Binding-site contacts:
Ligand atom O5 contacts residue FDA1 of chain 1.I at 4.1 Å.
Ligand atom C4 contacts residue ASP452 of chain 1.B at 3.2 Å.
Ligand atom C2 contacts residue HIS548 of chain 1.B at 3.4 Å.
Ligand atom F3 contacts residue ASP452 of chain 1.B at 3.9 Å.
Ligand atom O6 contacts residue TYR456 of chain 1.B at 2.4 Å (h-bond).
Ligand atom C3 contacts residue PHE474 of chain 1.B at 3.8 Å (hydrophobic).
Ligand atom C2 contacts residue ASN593 of chain 1.B at 4.0 Å.
Ligand atom C5 contacts residue ASP452 of chain 1.B at 4.3 Å.
Ligand atom C6 contacts residue PHE454 of chain 1.B at 3.8 Å (hydrophobic).
Ligand atom F3 contacts residue THR169 of chain 1.B at 3.5 Å.
Ligand atom C3 contacts residue FDA1 of chain 1.I at 4.2 Å.
Ligand atom C4 contacts residue PHE474 of chain 1.B at 4.2 Å (hydrophobic).
Ligand atom C6 contacts residue ASP452 of chain 1.B at 4.1 Å.
Ligand atom F3 contacts residue FDA1 of chain 1.I at 3.5 Å.
Ligand atom O1 contacts residue LEU547 of chain 1.B at 4.3 Å.
Ligand atom O6 contacts residue LEU361 of chain 1.B at 4.2 Å.
Ligand atom O2 contacts residue FDA1 of chain 1.I at 3.0 Å.
Ligand atom C3 contacts residue GLN448 of chain 1.B at 4.0 Å.
Ligand atom O5 contacts residue VAL546 of chain 1.B at 3.3 Å (h-bond).
Ligand atom O1 contacts residue HIS548 of chain 1.B at 3.0 Å (h-bond).
Ligand atom C1 contacts residue VAL546 of chain 1.B at 3.0 Å (hydrophobic).
Ligand atom O6 contacts residue PHE454 of chain 1.B at 3.6 Å.
Ligand atom O4 contacts residue THR169 of chain 1.B at 3.2 Å (h-bond).
Ligand atom O1 contacts residue VAL546 of chain 1.B at 2.6 Å (h-bond).
Ligand atom C1 contacts residue HIS548 of chain 1.B at 3.3 Å.
Ligand atom C6 contacts residue ARG472 of chain 1.B at 4.1 Å.
Ligand atom O4 contacts residue FDA1 of chain 1.I at 4.1 Å.
Ligand atom O2 contacts residue HIS548 of chain 1.B at 2.5 Å (h-bond).
Ligand atom O1 contacts residue FDA1 of chain 1.I at 3.4 Å.
Ligand atom C5 contacts residue TYR456 of chain 1.B at 4.2 Å (hydrophobic).
Ligand atom C1 contacts residue FDA1 of chain 1.I at 4.2 Å.
Ligand atom C3 contacts residue ASN593 of chain 1.B at 4.0 Å.
Ligand atom C3 contacts residue ASP452 of chain 1.B at 4.2 Å.
Ligand atom O4 contacts residue ASP452 of chain 1.B at 2.4 Å (salt-bridge).
Ligand atom C4 contacts residue ARG472 of chain 1.B at 4.2 Å.
Ligand atom C6 contacts residue TYR456 of chain 1.B at 3.2 Å (hydrophobic).
Ligand atom F3 contacts residue ASN593 of chain 1.B at 3.7 Å.
Ligand atom C2 contacts residue FDA1 of chain 1.I at 3.3 Å.
Ligand atom F3 contacts residue GLN448 of chain 1.B at 3.1 Å.
Ligand atom O2 contacts residue ASN593 of chain 1.B at 3.0 Å (h-bond).

Sequence of chain 1.B:
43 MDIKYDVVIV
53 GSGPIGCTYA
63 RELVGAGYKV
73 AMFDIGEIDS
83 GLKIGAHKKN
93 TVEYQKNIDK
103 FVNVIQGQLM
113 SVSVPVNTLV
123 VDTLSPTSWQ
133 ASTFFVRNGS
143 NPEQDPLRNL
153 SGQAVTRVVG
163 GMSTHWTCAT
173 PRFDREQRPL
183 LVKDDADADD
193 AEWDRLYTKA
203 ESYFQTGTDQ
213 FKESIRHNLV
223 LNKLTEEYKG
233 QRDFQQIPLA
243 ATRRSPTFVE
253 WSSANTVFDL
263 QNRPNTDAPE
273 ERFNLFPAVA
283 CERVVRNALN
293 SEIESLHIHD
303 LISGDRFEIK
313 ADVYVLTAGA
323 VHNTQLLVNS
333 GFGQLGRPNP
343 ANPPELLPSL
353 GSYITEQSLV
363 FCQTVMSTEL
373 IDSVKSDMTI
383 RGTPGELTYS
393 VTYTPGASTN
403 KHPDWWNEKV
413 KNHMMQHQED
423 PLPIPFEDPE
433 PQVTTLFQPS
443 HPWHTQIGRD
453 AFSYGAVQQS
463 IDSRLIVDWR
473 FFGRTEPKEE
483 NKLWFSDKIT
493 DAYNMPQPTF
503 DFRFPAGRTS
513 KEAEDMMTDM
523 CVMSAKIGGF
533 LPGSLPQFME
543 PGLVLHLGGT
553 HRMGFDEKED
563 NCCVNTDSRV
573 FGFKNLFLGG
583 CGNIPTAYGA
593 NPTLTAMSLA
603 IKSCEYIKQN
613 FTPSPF

The small molecule below binds the protein below.
Small molecule (SMILES): OC[C@H]1O[C@@H](O)[C@H](O)[C@@H](F)[C@H]1O